A small-molecule ligand and the protein it binds are described below.
Small molecule (SMILES): CC(=O)N[C@@H]1[C@@H](O)[C@H](O)[C@@H](CO)O[C@H]1O

Sequence of chain 17.E:
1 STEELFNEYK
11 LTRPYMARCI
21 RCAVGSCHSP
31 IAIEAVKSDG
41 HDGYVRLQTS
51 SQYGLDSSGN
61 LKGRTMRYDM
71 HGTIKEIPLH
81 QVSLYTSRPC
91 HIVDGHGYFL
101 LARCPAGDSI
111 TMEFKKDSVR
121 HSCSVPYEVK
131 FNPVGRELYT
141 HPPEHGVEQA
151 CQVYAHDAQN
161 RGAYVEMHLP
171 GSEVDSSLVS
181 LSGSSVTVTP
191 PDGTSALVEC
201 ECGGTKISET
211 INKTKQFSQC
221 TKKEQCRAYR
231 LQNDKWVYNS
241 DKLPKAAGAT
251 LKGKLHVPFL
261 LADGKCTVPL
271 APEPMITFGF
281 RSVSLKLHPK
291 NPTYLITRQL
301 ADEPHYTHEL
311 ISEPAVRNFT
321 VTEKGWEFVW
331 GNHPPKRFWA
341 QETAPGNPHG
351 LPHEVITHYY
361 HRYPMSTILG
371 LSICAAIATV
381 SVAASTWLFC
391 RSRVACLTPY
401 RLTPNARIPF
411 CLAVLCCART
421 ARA

Binding-site contacts:
Ligand atom O6 contacts residue ASN318 of chain 17.E at 3.3 Å.
Ligand atom C6 contacts residue ASN318 of chain 17.E at 3.3 Å.
Ligand atom O4 contacts residue ASN318 of chain 17.E at 4.4 Å.
Ligand atom O5 contacts residue SER284 of chain 17.E at 4.4 Å.
Ligand atom C5 contacts residue SER284 of chain 17.E at 4.5 Å.
Ligand atom C6 contacts residue SER284 of chain 17.E at 3.2 Å.
Ligand atom O6 contacts residue SER284 of chain 17.E at 2.9 Å (h-bond).